This protein binds this small molecule.
Small molecule (SMILES): CC(=O)N[C@@H]1[C@@H](O)[C@H](O)[C@@H](CO)O[C@H]1O

Binding-site contacts:
Ligand atom O5 contacts residue ASN193 of chain 1.B at 2.3 Å (h-bond).
Ligand atom C1 contacts residue GLN198 of chain 1.B at 3.8 Å.
Ligand atom C5 contacts residue GLN198 of chain 1.B at 3.4 Å.
Ligand atom O7 contacts residue ASN193 of chain 1.B at 3.0 Å (h-bond).
Ligand atom C8 contacts residue GLU189 of chain 1.B at 4.2 Å.
Ligand atom N2 contacts residue ASN193 of chain 1.B at 2.9 Å (h-bond).
Ligand atom C2 contacts residue ASN193 of chain 1.B at 2.4 Å.
Ligand atom C4 contacts residue ASN193 of chain 1.B at 4.1 Å.
Ligand atom C5 contacts residue ASN193 of chain 1.B at 3.5 Å.
Ligand atom C3 contacts residue ASN193 of chain 1.B at 3.7 Å.
Ligand atom C7 contacts residue ASN193 of chain 1.B at 3.2 Å.
Ligand atom C1 contacts residue ASN193 of chain 1.B at 1.3 Å.
Ligand atom C8 contacts residue THR190 of chain 1.B at 4.2 Å.
Ligand atom C6 contacts residue GLN198 of chain 1.B at 3.7 Å.
Ligand atom O5 contacts residue GLN198 of chain 1.B at 3.4 Å (h-bond).

Sequence of chain 1.B:
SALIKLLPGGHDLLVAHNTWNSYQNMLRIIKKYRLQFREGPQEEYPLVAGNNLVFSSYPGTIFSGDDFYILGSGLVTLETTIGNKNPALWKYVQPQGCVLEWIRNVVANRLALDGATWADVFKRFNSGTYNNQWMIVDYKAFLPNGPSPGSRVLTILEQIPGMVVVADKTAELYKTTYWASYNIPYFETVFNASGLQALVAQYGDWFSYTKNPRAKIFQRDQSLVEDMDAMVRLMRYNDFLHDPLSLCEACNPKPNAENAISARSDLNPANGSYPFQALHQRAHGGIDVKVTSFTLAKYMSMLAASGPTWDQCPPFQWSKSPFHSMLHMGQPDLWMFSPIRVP